The small molecule below binds the protein below.
Small molecule (SMILES): O=P(O)(O)C[C@H](O)Cn1cncn1

Sequence of chain 2.A:
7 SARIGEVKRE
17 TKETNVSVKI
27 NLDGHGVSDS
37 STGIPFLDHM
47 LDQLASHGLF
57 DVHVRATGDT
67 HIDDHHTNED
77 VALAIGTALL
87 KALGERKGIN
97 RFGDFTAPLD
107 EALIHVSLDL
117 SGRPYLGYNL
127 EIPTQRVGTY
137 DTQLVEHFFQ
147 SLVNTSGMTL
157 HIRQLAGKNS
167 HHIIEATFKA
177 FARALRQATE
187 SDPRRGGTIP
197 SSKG

Sequence of chain 1.A:
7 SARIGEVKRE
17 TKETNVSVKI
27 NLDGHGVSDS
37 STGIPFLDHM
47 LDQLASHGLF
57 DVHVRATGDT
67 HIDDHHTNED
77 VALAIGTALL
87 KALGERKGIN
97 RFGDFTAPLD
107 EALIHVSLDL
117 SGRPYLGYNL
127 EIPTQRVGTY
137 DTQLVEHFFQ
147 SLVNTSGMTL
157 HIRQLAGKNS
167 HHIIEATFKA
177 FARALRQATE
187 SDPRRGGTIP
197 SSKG

Sequence of chain 9.A:
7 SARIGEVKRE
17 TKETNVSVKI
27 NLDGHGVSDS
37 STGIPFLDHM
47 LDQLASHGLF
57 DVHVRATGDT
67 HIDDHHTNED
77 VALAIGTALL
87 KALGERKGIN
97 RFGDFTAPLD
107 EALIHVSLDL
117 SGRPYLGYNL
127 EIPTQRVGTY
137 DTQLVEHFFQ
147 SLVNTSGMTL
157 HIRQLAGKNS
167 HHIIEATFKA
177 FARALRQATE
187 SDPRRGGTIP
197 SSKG

Binding-site contacts:
Ligand atom C3 contacts residue EDO1 of chain 9.J at 2.9 Å.
Ligand atom N1 contacts residue GLU171 of chain 1.A at 3.3 Å (salt-bridge).
Ligand atom O10 contacts residue ARG97 of chain 2.A at 3.2 Å (salt-bridge).
Ligand atom C3 contacts residue 5DL1 of chain 2.D at 0.6 Å.
Ligand atom O13 contacts residue HIS45 of chain 1.A at 3.2 Å (h-bond).
Ligand atom C7 contacts residue 5DL1 of chain 2.D at 0.5 Å.
Ligand atom C5 contacts residue HIS71 of chain 9.A at 3.3 Å.
Ligand atom O10 contacts residue LYS175 of chain 1.A at 2.6 Å (salt-bridge).
Ligand atom C6 contacts residue 5DL1 of chain 2.D at 1.1 Å.
Ligand atom C3 contacts residue MN1 of chain 2.C at 3.2 Å.
Ligand atom N4 contacts residue 5DL1 of chain 2.D at 0.1 Å (h-bond).
Ligand atom C7 contacts residue MN1 of chain 2.B at 3.3 Å.
Ligand atom O10 contacts residue 5DL1 of chain 2.D at 0.5 Å (h-bond).
Ligand atom O13 contacts residue GLU19 of chain 9.A at 3.2 Å (salt-bridge).
Ligand atom O11 contacts residue SER197 of chain 2.A at 2.7 Å (h-bond).
Ligand atom C5 contacts residue HIS167 of chain 1.A at 3.3 Å.
Ligand atom N1 contacts residue 5DL1 of chain 2.D at 0.4 Å (h-bond).
Ligand atom O13 contacts residue GLU171 of chain 1.A at 2.7 Å (salt-bridge).
Ligand atom N1 contacts residue HIS167 of chain 1.A at 3.3 Å (h-bond).
Ligand atom O12 contacts residue LYS199 of chain 2.A at 2.7 Å (salt-bridge).
Ligand atom C6 contacts residue EDO1 of chain 9.J at 2.7 Å.
Ligand atom N4 contacts residue GLU75 of chain 9.A at 3.2 Å (salt-bridge).
Ligand atom N1 contacts residue MN1 of chain 2.B at 2.2 Å.
Ligand atom O11 contacts residue 5DL1 of chain 2.D at 0.3 Å (h-bond).
Ligand atom N4 contacts residue HIS71 of chain 9.A at 3.1 Å (h-bond).
Ligand atom O12 contacts residue 5DL1 of chain 2.D at 0.1 Å (h-bond).
Ligand atom C8 contacts residue 5DL1 of chain 2.D at 0.3 Å.
Ligand atom C7 contacts residue GLU171 of chain 1.A at 3.0 Å.
Ligand atom C5 contacts residue 5DL1 of chain 2.D at 0.3 Å.
Ligand atom O13 contacts residue MN1 of chain 2.B at 2.2 Å.
Ligand atom N2 contacts residue 5DL1 of chain 2.D at 0.8 Å (h-bond).
Ligand atom C5 contacts residue MN1 of chain 2.B at 3.2 Å.
Ligand atom O13 contacts residue 5DL1 of chain 2.D at 0.7 Å (h-bond).
Ligand atom O10 contacts residue ARG119 of chain 2.A at 3.1 Å (salt-bridge).
Ligand atom N2 contacts residue EDO1 of chain 9.J at 2.9 Å.
Ligand atom P9 contacts residue 5DL1 of chain 2.D at 0.2 Å.
Ligand atom N4 contacts residue MN1 of chain 2.C at 2.3 Å.
Ligand atom O11 contacts residue ARG97 of chain 2.A at 2.9 Å (salt-bridge).
Ligand atom N1 contacts residue HIS72 of chain 9.A at 3.1 Å (h-bond).
Ligand atom O12 contacts residue ARG119 of chain 2.A at 2.9 Å (salt-bridge).